Sequence of chain 1.Q:
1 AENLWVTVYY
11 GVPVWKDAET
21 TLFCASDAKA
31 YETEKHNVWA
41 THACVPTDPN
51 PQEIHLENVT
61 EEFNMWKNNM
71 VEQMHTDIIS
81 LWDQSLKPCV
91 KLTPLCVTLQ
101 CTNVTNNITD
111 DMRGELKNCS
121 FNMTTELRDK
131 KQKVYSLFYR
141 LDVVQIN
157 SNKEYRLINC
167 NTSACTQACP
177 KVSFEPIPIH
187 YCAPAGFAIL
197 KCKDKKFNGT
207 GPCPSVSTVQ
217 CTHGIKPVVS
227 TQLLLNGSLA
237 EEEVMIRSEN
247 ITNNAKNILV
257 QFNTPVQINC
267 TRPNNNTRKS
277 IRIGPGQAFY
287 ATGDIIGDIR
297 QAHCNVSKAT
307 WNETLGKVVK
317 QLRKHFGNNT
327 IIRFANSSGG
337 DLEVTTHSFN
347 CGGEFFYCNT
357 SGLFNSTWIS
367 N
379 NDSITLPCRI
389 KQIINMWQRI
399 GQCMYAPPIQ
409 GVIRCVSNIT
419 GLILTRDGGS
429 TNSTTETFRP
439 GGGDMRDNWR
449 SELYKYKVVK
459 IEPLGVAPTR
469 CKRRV

A small-molecule ligand and the protein it binds are described below.
Small molecule (SMILES): CC(=O)N[C@H]1[C@H](O[C@H]2[C@H](O)[C@@H](NC(C)=O)CO[C@@H]2CO)O[C@H](CO)[C@@H](O)[C@@H]1O

Binding-site contacts:
Ligand atom C2 contacts residue TYR135 of chain 1.Q at 4.4 Å (hydrophobic).
Ligand atom O7 contacts residue THR105 of chain 1.Q at 3.2 Å (h-bond).
Ligand atom N2 contacts residue TYR135 of chain 1.Q at 4.4 Å.
Ligand atom N2 contacts residue ASN118 of chain 1.Q at 3.0 Å (h-bond).
Ligand atom C3 contacts residue ASN118 of chain 1.Q at 3.8 Å.
Ligand atom C7 contacts residue VAL104 of chain 1.Q at 4.3 Å (hydrophobic).
Ligand atom C8 contacts residue ASN118 of chain 1.Q at 4.4 Å.
Ligand atom O7 contacts residue TYR135 of chain 1.Q at 3.2 Å.
Ligand atom O5 contacts residue ASN118 of chain 1.Q at 2.3 Å (h-bond).
Ligand atom C8 contacts residue ASP290 of chain 1.Q at 4.1 Å.
Ligand atom C2 contacts residue ASN118 of chain 1.Q at 2.5 Å.
Ligand atom C7 contacts residue LEU137 of chain 1.Q at 4.5 Å (hydrophobic).
Ligand atom C7 contacts residue TYR135 of chain 1.Q at 3.8 Å (hydrophobic).
Ligand atom O7 contacts residue ASN118 of chain 1.Q at 2.9 Å (h-bond).
Ligand atom C8 contacts residue THR105 of chain 1.Q at 3.9 Å.
Ligand atom C7 contacts residue ASN118 of chain 1.Q at 3.2 Å.
Ligand atom C3 contacts residue TYR135 of chain 1.Q at 4.1 Å (hydrophobic).
Ligand atom O4 contacts residue TYR135 of chain 1.Q at 4.3 Å.
Ligand atom O7 contacts residue VAL104 of chain 1.Q at 3.8 Å.
Ligand atom C1 contacts residue TYR135 of chain 1.Q at 3.8 Å (hydrophobic).
Ligand atom C7 contacts residue THR105 of chain 1.Q at 3.7 Å.
Ligand atom C6 contacts residue SER120 of chain 1.Q at 4.5 Å.
Ligand atom C8 contacts residue TYR135 of chain 1.Q at 4.0 Å (hydrophobic).
Ligand atom C5 contacts residue ASN118 of chain 1.Q at 3.6 Å.
Ligand atom O5 contacts residue TYR135 of chain 1.Q at 4.3 Å.
Ligand atom C8 contacts residue LEU137 of chain 1.Q at 4.1 Å (hydrophobic).
Ligand atom C4 contacts residue ASN118 of chain 1.Q at 4.2 Å.
Ligand atom C5 contacts residue TYR135 of chain 1.Q at 4.1 Å (hydrophobic).
Ligand atom C8 contacts residue VAL104 of chain 1.Q at 3.9 Å (hydrophobic).
Ligand atom O6 contacts residue TYR135 of chain 1.Q at 4.0 Å.
Ligand atom O6 contacts residue SER120 of chain 1.Q at 3.1 Å (h-bond).
Ligand atom C1 contacts residue ASN118 of chain 1.Q at 1.4 Å.